Binding-site contacts:
Ligand atom CD1 contacts residue TYR440 of chain 1.A at 3.5 Å (hydrophobic).
Ligand atom CG contacts residue ASN264 of chain 1.A at 3.6 Å.
Ligand atom CZ contacts residue ALA268 of chain 1.A at 3.5 Å (hydrophobic).
Ligand atom C contacts residue ASN451 of chain 1.A at 3.4 Å.
Ligand atom CA contacts residue TYR460 of chain 1.A at 3.7 Å (hydrophobic).
Ligand atom C contacts residue TYR460 of chain 1.A at 3.7 Å (hydrophobic).
Ligand atom CE1 contacts residue TYR460 of chain 1.A at 3.5 Å (hydrophobic).
Ligand atom N contacts residue ASN451 of chain 1.A at 3.4 Å (h-bond).
Ligand atom O contacts residue ASN264 of chain 1.A at 2.8 Å (h-bond).
Ligand atom CB contacts residue PHE441 of chain 1.A at 3.4 Å (hydrophobic).
Ligand atom C contacts residue ILE288 of chain 1.A at 3.3 Å (hydrophobic).
Ligand atom CB contacts residue ASN451 of chain 1.A at 3.7 Å.
Ligand atom O contacts residue ARG452 of chain 1.A at 3.4 Å.
Ligand atom CD1 contacts residue PHE356 of chain 1.A at 3.2 Å (hydrophobic).
Ligand atom O contacts residue ASN451 of chain 1.A at 2.3 Å (h-bond).
Ligand atom CB contacts residue ASN264 of chain 1.A at 3.4 Å.
Ligand atom CE contacts residue TYR437 of chain 1.A at 3.4 Å (hydrophobic).
Ligand atom CE1 contacts residue TYR440 of chain 1.A at 3.4 Å (hydrophobic).
Ligand atom CE1 contacts residue GLN358 of chain 1.A at 3.3 Å.
Ligand atom CZ contacts residue GLN358 of chain 1.A at 3.2 Å.
Ligand atom CG contacts residue ILE288 of chain 1.A at 3.7 Å (hydrophobic).
Ligand atom CZ contacts residue HIS366 of chain 1.A at 3.5 Å.
Ligand atom CE2 contacts residue GLN457 of chain 1.A at 3.7 Å.
Ligand atom O contacts residue TYR437 of chain 1.A at 3.1 Å (h-bond).
Ligand atom OE1 contacts residue ARG452 of chain 1.A at 3.0 Å (salt-bridge).
Ligand atom CD1 contacts residue ASN284 of chain 1.A at 3.2 Å.
Ligand atom O contacts residue SER271 of chain 1.A at 3.0 Å (h-bond).
Ligand atom O contacts residue PHE464 of chain 1.A at 3.7 Å.
Ligand atom O contacts residue TYR460 of chain 1.A at 2.6 Å (h-bond).
Ligand atom CA contacts residue PHE441 of chain 1.A at 3.4 Å (hydrophobic).
Ligand atom CE2 contacts residue ALA268 of chain 1.A at 3.7 Å (hydrophobic).
Ligand atom O contacts residue ASN260 of chain 1.A at 3.3 Å (h-bond).
Ligand atom CE2 contacts residue GLN358 of chain 1.A at 3.5 Å.
Ligand atom CD2 contacts residue GLN283 of chain 1.A at 3.7 Å.
Ligand atom CG contacts residue ASN284 of chain 1.A at 3.6 Å.
Ligand atom CD2 contacts residue PHE356 of chain 1.A at 3.7 Å (hydrophobic).
Ligand atom O contacts residue ILE288 of chain 1.A at 3.5 Å.
Ligand atom CZ contacts residue TYR460 of chain 1.A at 3.4 Å (hydrophobic).
Ligand atom CD2 contacts residue ASN264 of chain 1.A at 3.5 Å.
Ligand atom O contacts residue TYR440 of chain 1.A at 3.1 Å (h-bond).

This small molecule binds to this protein.
Small molecule (SMILES): CSCC[C@@H](C=O)NC(=O)[C@H](CC(C)C)NC(=O)CNC(=O)[C@H](Cc1ccccc1)NC(=O)[C@H](Cc1ccccc1)NC(=O)[C@H](CCC(N)=O)NC(=O)[C@H](C)N

Sequence of chain 1.A:
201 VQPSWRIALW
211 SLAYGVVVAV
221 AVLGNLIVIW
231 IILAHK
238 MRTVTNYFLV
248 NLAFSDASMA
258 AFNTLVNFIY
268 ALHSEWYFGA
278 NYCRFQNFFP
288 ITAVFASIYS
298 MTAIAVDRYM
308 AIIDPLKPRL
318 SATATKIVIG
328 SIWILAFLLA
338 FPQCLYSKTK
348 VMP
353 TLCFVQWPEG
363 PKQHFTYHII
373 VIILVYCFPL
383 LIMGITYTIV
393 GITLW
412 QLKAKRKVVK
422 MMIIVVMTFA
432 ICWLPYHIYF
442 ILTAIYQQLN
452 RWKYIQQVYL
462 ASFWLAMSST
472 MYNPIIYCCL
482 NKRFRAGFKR